Sequence of chain 5.MA:
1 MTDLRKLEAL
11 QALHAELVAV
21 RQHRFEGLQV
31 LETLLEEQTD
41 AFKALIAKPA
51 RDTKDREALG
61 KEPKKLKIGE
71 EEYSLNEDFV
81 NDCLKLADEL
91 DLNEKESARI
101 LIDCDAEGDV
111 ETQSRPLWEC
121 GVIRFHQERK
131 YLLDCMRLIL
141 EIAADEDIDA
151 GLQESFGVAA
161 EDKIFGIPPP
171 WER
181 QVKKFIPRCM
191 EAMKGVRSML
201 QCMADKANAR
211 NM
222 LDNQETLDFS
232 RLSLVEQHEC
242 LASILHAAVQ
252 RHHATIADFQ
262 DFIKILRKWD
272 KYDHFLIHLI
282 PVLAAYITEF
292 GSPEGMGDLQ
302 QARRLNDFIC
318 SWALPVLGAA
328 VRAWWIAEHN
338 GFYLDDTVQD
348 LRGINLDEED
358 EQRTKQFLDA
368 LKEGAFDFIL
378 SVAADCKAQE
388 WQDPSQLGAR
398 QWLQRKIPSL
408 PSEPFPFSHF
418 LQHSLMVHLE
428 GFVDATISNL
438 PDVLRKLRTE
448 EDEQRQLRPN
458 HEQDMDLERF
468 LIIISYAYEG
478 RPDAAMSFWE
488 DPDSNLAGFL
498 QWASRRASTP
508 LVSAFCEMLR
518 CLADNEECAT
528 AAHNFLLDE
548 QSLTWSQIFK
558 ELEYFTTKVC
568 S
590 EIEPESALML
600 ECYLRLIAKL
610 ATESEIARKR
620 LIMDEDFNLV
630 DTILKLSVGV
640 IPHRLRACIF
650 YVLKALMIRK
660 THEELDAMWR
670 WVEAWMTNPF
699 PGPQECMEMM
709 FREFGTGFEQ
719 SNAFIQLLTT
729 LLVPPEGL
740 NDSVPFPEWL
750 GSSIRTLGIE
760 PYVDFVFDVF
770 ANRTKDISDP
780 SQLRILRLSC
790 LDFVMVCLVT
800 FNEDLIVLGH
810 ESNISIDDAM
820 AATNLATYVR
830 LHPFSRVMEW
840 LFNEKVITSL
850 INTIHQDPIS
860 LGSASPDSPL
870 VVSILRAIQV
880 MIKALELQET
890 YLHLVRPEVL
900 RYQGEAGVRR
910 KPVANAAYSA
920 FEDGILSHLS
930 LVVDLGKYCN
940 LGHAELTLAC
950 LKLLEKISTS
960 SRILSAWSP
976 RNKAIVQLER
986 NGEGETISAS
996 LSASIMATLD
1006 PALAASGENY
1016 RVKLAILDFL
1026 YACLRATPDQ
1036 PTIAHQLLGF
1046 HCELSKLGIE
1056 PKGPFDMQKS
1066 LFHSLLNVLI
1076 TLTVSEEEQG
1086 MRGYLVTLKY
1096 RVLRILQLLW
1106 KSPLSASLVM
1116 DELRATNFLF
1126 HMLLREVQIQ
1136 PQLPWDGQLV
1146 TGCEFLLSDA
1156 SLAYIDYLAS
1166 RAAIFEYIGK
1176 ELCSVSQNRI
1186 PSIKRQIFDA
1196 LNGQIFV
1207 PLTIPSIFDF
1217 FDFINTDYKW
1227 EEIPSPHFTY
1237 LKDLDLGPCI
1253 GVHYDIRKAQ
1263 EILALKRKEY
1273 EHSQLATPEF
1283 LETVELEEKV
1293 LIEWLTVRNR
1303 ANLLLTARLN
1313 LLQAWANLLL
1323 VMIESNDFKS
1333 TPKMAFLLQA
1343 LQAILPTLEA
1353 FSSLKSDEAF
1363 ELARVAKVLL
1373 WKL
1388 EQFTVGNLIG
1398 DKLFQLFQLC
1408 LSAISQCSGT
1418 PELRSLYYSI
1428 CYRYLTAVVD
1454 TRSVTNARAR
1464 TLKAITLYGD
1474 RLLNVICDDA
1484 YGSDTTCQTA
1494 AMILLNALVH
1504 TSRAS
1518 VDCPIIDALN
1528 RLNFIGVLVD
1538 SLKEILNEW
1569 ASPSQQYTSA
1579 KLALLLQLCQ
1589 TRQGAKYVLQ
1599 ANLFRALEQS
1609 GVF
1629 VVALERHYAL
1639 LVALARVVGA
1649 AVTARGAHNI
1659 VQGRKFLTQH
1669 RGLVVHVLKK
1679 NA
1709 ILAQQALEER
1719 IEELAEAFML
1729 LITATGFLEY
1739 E

Sequence of chain 5.A:
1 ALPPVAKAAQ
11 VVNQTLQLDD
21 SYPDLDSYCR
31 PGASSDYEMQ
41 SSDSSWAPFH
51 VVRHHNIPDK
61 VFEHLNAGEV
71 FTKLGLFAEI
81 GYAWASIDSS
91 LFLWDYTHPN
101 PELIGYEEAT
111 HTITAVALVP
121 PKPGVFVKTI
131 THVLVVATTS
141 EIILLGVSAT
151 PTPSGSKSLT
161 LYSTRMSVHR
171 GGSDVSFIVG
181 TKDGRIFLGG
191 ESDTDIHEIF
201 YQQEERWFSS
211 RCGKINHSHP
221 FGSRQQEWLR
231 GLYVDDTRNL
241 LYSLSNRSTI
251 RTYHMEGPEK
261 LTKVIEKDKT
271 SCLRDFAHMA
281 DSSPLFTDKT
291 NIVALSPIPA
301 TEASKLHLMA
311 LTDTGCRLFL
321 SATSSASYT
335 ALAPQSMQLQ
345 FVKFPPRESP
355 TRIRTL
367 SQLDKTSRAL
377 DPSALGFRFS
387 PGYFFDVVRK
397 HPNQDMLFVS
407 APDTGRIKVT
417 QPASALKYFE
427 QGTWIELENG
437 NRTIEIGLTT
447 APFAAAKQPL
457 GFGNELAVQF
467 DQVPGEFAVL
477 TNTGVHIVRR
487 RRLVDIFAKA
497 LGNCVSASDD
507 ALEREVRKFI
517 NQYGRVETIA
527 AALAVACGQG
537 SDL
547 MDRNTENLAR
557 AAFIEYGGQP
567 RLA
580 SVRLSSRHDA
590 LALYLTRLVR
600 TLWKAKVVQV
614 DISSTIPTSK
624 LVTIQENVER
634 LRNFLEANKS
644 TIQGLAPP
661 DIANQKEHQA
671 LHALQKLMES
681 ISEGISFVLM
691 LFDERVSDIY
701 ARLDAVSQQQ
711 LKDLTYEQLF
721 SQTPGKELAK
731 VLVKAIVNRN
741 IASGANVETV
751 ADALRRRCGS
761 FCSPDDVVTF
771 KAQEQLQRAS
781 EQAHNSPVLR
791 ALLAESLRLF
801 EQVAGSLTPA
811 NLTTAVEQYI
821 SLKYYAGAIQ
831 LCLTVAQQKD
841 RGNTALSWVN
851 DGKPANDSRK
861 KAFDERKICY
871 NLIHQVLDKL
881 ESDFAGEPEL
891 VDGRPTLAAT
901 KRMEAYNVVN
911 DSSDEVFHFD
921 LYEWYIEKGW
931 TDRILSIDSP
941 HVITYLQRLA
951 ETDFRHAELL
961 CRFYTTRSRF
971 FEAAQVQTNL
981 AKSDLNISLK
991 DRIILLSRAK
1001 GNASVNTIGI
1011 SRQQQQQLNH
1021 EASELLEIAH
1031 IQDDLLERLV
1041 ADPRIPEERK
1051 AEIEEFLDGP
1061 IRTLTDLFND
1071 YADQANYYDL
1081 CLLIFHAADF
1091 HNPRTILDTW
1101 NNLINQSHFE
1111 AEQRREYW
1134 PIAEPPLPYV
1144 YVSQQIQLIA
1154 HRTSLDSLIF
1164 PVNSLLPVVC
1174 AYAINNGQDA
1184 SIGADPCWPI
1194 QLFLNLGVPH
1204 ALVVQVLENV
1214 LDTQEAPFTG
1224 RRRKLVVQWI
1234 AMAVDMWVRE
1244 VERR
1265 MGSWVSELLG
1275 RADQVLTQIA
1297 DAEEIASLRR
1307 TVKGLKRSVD

Binding-site contacts:
Ligand atom OG1 contacts residue ARG1049 of chain 5.A at 2.9 Å (salt-bridge).
Ligand atom CE1 contacts residue ARG1044 of chain 5.A at 3.5 Å.
Ligand atom CB contacts residue GLU1052 of chain 5.A at 3.1 Å.
Ligand atom NZ contacts residue ASP1073 of chain 5.A at 3.0 Å (salt-bridge).
Ligand atom CE contacts residue LYS1225 of chain 5.MA at 2.8 Å.
Ligand atom O contacts residue THR1065 of chain 5.A at 3.6 Å.
Ligand atom N contacts residue THR1065 of chain 5.A at 3.2 Å (h-bond).
Ligand atom O contacts residue ILE1045 of chain 5.A at 3.6 Å.
Ligand atom CD1 contacts residue ILE1053 of chain 5.A at 3.4 Å (hydrophobic).
Ligand atom N contacts residue ASN1069 of chain 5.A at 2.9 Å (h-bond).
Ligand atom CA contacts residue ASN1069 of chain 5.A at 3.5 Å.
Ligand atom CZ contacts residue ARG1044 of chain 5.A at 3.2 Å.
Ligand atom O contacts residue THR1065 of chain 5.A at 3.2 Å.
Ligand atom NH1 contacts residue ASP1073 of chain 5.A at 3.6 Å.
Ligand atom NZ contacts residue GLU1228 of chain 5.MA at 2.9 Å.
Ligand atom O contacts residue ASN1069 of chain 5.A at 3.0 Å (h-bond).
Ligand atom CD contacts residue GLU1228 of chain 5.MA at 3.0 Å.
Ligand atom CA contacts residue THR1065 of chain 5.A at 3.6 Å.
Ligand atom CD2 contacts residue ILE1045 of chain 5.A at 3.7 Å (hydrophobic).
Ligand atom NH1 contacts residue ASN1069 of chain 5.A at 2.8 Å (h-bond).
Ligand atom CG2 contacts residue PHE1068 of chain 5.A at 3.6 Å (hydrophobic).
Ligand atom C contacts residue ASN1069 of chain 5.A at 3.2 Å.
Ligand atom CB contacts residue GLN1074 of chain 5.A at 3.5 Å.
Ligand atom NH2 contacts residue ASP1073 of chain 5.A at 3.1 Å (salt-bridge).
Ligand atom CD1 contacts residue THR1065 of chain 5.A at 3.5 Å.
Ligand atom CD contacts residue GLN1074 of chain 5.A at 3.5 Å.
Ligand atom CG1 contacts residue PHE1068 of chain 5.A at 3.4 Å (hydrophobic).
Ligand atom CG contacts residue GLU1228 of chain 5.MA at 3.1 Å.
Ligand atom CE contacts residue GLU1228 of chain 5.MA at 2.5 Å.
Ligand atom NZ contacts residue LYS1225 of chain 5.MA at 2.1 Å.
Ligand atom CD1 contacts residue PHE1068 of chain 5.A at 3.4 Å (hydrophobic).
Ligand atom O contacts residue ARG1049 of chain 5.A at 3.7 Å.
Ligand atom CG contacts residue ILE1045 of chain 5.A at 3.5 Å (hydrophobic).
Ligand atom O contacts residue ASN1069 of chain 5.A at 3.3 Å (h-bond).
Ligand atom O contacts residue ARG1049 of chain 5.A at 3.7 Å.
Ligand atom N contacts residue GLN1074 of chain 5.A at 3.2 Å (h-bond).
Ligand atom O contacts residue ARG1049 of chain 5.A at 3.7 Å.
Ligand atom CD1 contacts residue ARG1044 of chain 5.A at 3.1 Å.
Ligand atom CG contacts residue GLU1052 of chain 5.A at 3.2 Å.
Ligand atom O contacts residue GLN1074 of chain 5.A at 3.0 Å (h-bond).

A protein and the small-molecule ligand that binds it are described below.
Small molecule (SMILES): CC[C@H](C)[C@H](NC(=O)[C@@H](NC(=O)[C@H](CC(C)C)NC(=O)[C@@H](N)CCCCN)C(C)C)C(=O)N[C@@H](CC(N)=O)C(=O)N[C@@H](CCCCN)C(=O)N[C@@H](CC(=O)O)C(=O)N[C@@H](CCSC)C(=O)N[C@@H](CCCN=C(N)N)C(=O)N[C@H](C(=O)N[C@@H](CC(=O)O)C(=O)N[C@@H](CC(C)C)C(=O)N[C@@H](Cc1ccccc1)C(=O)N[C@@H](CO)C(=O)N1CCC[C@H]1C(=O)N1CCC[C@H]1C(=O)N[C@H](C=O)CC(N)=O)[C@@H](C)O